This protein binds this small molecule.
Small molecule (SMILES): CC(=O)N[C@@H]1[C@@H](O)[C@H](O)[C@@H](CO)O[C@H]1O

Sequence of chain 1.A:
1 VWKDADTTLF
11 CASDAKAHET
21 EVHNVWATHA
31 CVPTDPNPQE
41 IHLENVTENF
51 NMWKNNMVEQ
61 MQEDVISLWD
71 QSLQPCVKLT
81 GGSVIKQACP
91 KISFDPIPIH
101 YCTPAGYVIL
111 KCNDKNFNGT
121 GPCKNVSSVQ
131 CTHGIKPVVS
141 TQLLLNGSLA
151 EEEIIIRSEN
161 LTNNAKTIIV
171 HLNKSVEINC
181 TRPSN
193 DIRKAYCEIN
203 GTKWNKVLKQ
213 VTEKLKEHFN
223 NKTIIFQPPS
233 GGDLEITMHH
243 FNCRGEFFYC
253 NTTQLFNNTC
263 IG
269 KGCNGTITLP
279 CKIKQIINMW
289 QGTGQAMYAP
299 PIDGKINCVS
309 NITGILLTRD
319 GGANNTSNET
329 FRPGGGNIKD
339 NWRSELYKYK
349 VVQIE

Sequence of chain 1.C:
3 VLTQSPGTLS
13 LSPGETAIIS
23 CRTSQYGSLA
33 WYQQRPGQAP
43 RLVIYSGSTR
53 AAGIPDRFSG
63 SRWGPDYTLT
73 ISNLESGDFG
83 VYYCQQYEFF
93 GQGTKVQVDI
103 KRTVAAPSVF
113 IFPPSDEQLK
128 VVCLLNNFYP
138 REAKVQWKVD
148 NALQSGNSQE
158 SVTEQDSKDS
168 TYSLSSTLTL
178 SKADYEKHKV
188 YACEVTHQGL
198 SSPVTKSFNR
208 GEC

Binding-site contacts:
Ligand atom C5 contacts residue TYR28 of chain 1.C at 4.5 Å (hydrophobic).
Ligand atom C1 contacts residue TYR89 of chain 1.C at 4.1 Å (hydrophobic).
Ligand atom C1 contacts residue ASN160 of chain 1.A at 1.4 Å.
Ligand atom C2 contacts residue ASN160 of chain 1.A at 2.5 Å.
Ligand atom O5 contacts residue THR162 of chain 1.A at 3.9 Å.
Ligand atom C3 contacts residue ASN160 of chain 1.A at 3.8 Å.
Ligand atom C4 contacts residue ASN160 of chain 1.A at 4.2 Å.
Ligand atom O5 contacts residue TYR89 of chain 1.C at 3.2 Å (h-bond).
Ligand atom N2 contacts residue ASN160 of chain 1.A at 3.0 Å (h-bond).
Ligand atom C1 contacts residue THR162 of chain 1.A at 4.5 Å.
Ligand atom C8 contacts residue ASN160 of chain 1.A at 4.3 Å.
Ligand atom O6 contacts residue THR162 of chain 1.A at 3.9 Å.
Ligand atom O4 contacts residue TYR28 of chain 1.C at 4.3 Å.
Ligand atom C4 contacts residue GLY29 of chain 1.C at 4.4 Å.
Ligand atom C6 contacts residue TYR28 of chain 1.C at 3.0 Å (hydrophobic).
Ligand atom O6 contacts residue TYR89 of chain 1.C at 2.7 Å (h-bond).
Ligand atom C6 contacts residue TYR89 of chain 1.C at 4.0 Å (hydrophobic).
Ligand atom O7 contacts residue ASN160 of chain 1.A at 2.9 Å (h-bond).
Ligand atom C8 contacts residue GLU159 of chain 1.A at 3.6 Å.
Ligand atom C5 contacts residue TYR89 of chain 1.C at 4.2 Å (hydrophobic).
Ligand atom O4 contacts residue GLY29 of chain 1.C at 4.5 Å.
Ligand atom O5 contacts residue ASN160 of chain 1.A at 2.4 Å (h-bond).
Ligand atom C7 contacts residue ASN160 of chain 1.A at 3.1 Å.
Ligand atom O6 contacts residue TYR28 of chain 1.C at 2.8 Å (h-bond).
Ligand atom O7 contacts residue GLU159 of chain 1.A at 4.2 Å.
Ligand atom C6 contacts residue GLY29 of chain 1.C at 3.8 Å.
Ligand atom O6 contacts residue GLY29 of chain 1.C at 3.6 Å.
Ligand atom C5 contacts residue ASN160 of chain 1.A at 3.6 Å.
Ligand atom C7 contacts residue GLU159 of chain 1.A at 4.0 Å.